A protein and the small-molecule ligand that binds it are described below.
Small molecule (SMILES): CC(=O)N[C@@H]1[C@@H](O)[C@H](O)[C@@H](CO)O[C@H]1O

Binding-site contacts:
Ligand atom C4 contacts residue ASN326 of chain 1.A at 4.2 Å.
Ligand atom C1 contacts residue ASN326 of chain 1.A at 1.5 Å.
Ligand atom C3 contacts residue ASN326 of chain 1.A at 3.8 Å.
Ligand atom C2 contacts residue ASN326 of chain 1.A at 2.4 Å.
Ligand atom O5 contacts residue ASN326 of chain 1.A at 2.4 Å (h-bond).
Ligand atom C7 contacts residue ASN326 of chain 1.A at 3.5 Å.
Ligand atom N2 contacts residue ASN326 of chain 1.A at 2.9 Å (h-bond).
Ligand atom C5 contacts residue ASN326 of chain 1.A at 3.7 Å.
Ligand atom O7 contacts residue ASN326 of chain 1.A at 3.6 Å.

Sequence of chain 1.A:
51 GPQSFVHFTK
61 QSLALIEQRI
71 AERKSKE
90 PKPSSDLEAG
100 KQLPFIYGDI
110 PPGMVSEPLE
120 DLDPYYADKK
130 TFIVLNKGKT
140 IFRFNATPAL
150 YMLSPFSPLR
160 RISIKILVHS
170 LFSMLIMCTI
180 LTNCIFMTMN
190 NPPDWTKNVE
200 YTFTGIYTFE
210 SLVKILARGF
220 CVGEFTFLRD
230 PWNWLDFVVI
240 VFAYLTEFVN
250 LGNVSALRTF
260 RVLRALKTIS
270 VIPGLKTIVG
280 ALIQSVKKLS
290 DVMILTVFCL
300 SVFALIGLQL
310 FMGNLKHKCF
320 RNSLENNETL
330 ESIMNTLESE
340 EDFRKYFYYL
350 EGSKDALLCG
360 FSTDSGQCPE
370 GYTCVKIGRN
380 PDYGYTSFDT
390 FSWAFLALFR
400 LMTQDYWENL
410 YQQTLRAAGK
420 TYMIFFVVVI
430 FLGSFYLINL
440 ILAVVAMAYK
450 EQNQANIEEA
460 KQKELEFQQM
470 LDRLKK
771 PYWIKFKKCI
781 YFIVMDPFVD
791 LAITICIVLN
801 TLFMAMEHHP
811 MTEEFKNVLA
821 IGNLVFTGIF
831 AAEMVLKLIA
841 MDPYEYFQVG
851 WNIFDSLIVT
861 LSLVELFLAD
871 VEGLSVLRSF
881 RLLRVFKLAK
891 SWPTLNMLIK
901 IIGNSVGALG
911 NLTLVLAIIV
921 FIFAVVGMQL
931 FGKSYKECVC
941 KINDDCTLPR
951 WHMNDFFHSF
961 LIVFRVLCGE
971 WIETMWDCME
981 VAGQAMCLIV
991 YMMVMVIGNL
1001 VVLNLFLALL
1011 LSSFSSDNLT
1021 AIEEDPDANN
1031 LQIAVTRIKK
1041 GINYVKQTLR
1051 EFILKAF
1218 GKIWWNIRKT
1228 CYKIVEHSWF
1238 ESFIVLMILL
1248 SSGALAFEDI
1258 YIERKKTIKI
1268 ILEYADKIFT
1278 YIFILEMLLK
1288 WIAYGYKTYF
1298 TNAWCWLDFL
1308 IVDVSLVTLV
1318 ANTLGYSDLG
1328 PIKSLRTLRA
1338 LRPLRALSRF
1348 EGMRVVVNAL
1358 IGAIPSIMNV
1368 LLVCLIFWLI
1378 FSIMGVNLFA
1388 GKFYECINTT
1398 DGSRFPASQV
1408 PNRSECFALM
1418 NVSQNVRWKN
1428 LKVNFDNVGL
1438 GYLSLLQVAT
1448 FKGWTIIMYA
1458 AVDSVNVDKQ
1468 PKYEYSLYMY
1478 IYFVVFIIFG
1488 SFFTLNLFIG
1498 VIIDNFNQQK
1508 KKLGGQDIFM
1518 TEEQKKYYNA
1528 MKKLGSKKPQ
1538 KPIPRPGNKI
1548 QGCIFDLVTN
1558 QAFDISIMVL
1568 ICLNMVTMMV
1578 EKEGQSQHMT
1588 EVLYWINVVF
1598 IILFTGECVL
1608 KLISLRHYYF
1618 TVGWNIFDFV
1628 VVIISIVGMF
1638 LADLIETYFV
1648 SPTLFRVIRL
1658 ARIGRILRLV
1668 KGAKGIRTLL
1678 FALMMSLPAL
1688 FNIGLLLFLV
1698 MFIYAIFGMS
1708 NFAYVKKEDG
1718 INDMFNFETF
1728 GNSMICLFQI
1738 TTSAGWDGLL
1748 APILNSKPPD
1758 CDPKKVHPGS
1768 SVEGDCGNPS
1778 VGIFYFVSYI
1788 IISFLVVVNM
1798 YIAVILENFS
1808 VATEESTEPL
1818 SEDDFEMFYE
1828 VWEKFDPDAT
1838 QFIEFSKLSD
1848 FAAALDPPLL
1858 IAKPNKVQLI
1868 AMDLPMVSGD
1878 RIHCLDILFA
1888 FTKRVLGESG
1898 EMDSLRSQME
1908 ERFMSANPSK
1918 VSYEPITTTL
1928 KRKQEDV